This protein binds this small molecule.
Small molecule (SMILES): Nc1ncnc2c1ncn2[C@@H]1O[C@H](COP(=O)=O)[C@@H](O[P](=O)(O)OC[C@H]2O[C@@H](n3ccc(=O)[nH]c3=O)[C@H](O)[C@@H]2O)[C@H]1O

Sequence of chain 21.F:
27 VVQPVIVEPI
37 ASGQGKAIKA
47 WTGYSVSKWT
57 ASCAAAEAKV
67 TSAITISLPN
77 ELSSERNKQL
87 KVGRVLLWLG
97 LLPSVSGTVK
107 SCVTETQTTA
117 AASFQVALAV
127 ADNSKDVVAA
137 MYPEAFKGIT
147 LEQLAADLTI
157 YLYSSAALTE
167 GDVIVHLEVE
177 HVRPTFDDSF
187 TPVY

Sequence of chain 26.E:
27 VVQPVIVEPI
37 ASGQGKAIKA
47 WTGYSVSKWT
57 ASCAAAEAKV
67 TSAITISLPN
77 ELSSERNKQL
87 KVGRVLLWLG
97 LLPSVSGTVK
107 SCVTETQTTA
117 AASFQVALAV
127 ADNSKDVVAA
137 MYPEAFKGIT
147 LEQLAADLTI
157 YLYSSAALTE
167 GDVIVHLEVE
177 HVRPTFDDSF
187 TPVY

Binding-site contacts:
Ligand atom C8 contacts residue LYS143 of chain 26.E at 2.8 Å.
Ligand atom C8 contacts residue TRP47 of chain 26.E at 4.0 Å (hydrophobic).
Ligand atom C8 contacts residue GLU140 of chain 26.E at 4.1 Å.
Ligand atom C5 contacts residue TRP47 of chain 26.E at 4.0 Å (hydrophobic).
Ligand atom C6 contacts residue TRP47 of chain 26.E at 3.9 Å (hydrophobic).
Ligand atom C2 contacts residue TRP47 of chain 26.E at 3.8 Å (hydrophobic).
Ligand atom C4 contacts residue TRP47 of chain 26.E at 3.9 Å (hydrophobic).
Ligand atom N1 contacts residue TRP47 of chain 26.E at 3.8 Å.
Ligand atom O4' contacts residue TRP47 of chain 26.E at 4.0 Å.
Ligand atom N6 contacts residue TRP47 of chain 26.E at 4.2 Å.
Ligand atom N9 contacts residue TRP47 of chain 26.E at 4.0 Å.
Ligand atom C1' contacts residue GLU140 of chain 26.E at 3.2 Å.
Ligand atom N7 contacts residue TRP47 of chain 26.E at 4.0 Å.
Ligand atom N9 contacts residue LYS143 of chain 26.E at 3.8 Å.
Ligand atom N9 contacts residue GLU140 of chain 26.E at 4.1 Å.
Ligand atom O4' contacts residue GLU140 of chain 26.E at 4.1 Å.
Ligand atom C1' contacts residue LYS143 of chain 26.E at 4.0 Å.
Ligand atom N3 contacts residue TRP47 of chain 26.E at 3.9 Å.
Ligand atom O2' contacts residue GLU140 of chain 26.E at 3.0 Å (salt-bridge).
Ligand atom C2' contacts residue GLU140 of chain 26.E at 3.5 Å.
Ligand atom N7 contacts residue LYS143 of chain 26.E at 3.7 Å.
Ligand atom OP1 contacts residue LYS45 of chain 21.F at 4.3 Å.
Ligand atom C2' contacts residue LYS143 of chain 26.E at 4.5 Å.
Ligand atom C1' contacts residue TRP47 of chain 26.E at 4.3 Å (hydrophobic).
Ligand atom O4' contacts residue LYS143 of chain 26.E at 4.2 Å.